Sequence of chain 1.F:
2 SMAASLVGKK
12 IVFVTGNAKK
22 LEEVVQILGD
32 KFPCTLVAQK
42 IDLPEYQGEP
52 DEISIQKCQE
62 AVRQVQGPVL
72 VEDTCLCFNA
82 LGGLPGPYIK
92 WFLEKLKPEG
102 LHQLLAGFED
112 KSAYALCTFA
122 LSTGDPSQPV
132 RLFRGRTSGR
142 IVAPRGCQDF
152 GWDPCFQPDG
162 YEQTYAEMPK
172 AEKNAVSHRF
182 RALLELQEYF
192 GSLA

Binding-site contacts:
Ligand atom O4' contacts residue TRP153 of chain 1.F at 3.3 Å (h-bond).
Ligand atom N9 contacts residue TRP153 of chain 1.F at 3.6 Å.
Ligand atom O1A contacts residue GLU73 of chain 1.F at 3.6 Å (salt-bridge).
Ligand atom N3 contacts residue TRP153 of chain 1.F at 3.2 Å (h-bond).
Ligand atom O3G contacts residue MG1 of chain 1.U at 2.2 Å.
Ligand atom O2A contacts residue GLU46 of chain 1.F at 3.0 Å (salt-bridge).
Ligand atom O6 contacts residue ARG180 of chain 1.F at 2.8 Å (salt-bridge).
Ligand atom O6 contacts residue LYS174 of chain 1.F at 3.3 Å (salt-bridge).
Ligand atom C5 contacts residue ARG180 of chain 1.F at 3.3 Å.
Ligand atom C4 contacts residue PHE151 of chain 1.F at 3.5 Å (hydrophobic).
Ligand atom PG contacts residue MG1 of chain 1.U at 3.4 Å.
Ligand atom C2 contacts residue TRP153 of chain 1.F at 3.4 Å (hydrophobic).
Ligand atom C4 contacts residue TRP153 of chain 1.F at 3.3 Å (hydrophobic).
Ligand atom O3G contacts residue LYS58 of chain 1.F at 2.7 Å (salt-bridge).
Ligand atom O2G contacts residue THR16 of chain 1.F at 2.8 Å (h-bond).
Ligand atom N1 contacts residue ASP154 of chain 1.F at 2.9 Å (salt-bridge).
Ligand atom PA contacts residue MG1 of chain 1.U at 3.6 Å.
Ligand atom C2 contacts residue ASP154 of chain 1.F at 3.4 Å.
Ligand atom O1B contacts residue LYS91 of chain 1.F at 3.5 Å.
Ligand atom O3A contacts residue LYS21 of chain 1.F at 2.8 Å (salt-bridge).
Ligand atom O3' contacts residue LYS91 of chain 1.F at 3.7 Å.
Ligand atom PA contacts residue LYS21 of chain 1.F at 3.4 Å.
Ligand atom C5 contacts residue PHE151 of chain 1.F at 3.5 Å (hydrophobic).
Ligand atom O2G contacts residue LYS21 of chain 1.F at 2.8 Å (salt-bridge).
Ligand atom N1 contacts residue LYS174 of chain 1.F at 3.6 Å (salt-bridge).
Ligand atom O6 contacts residue HIS179 of chain 1.F at 3.0 Å (h-bond).
Ligand atom O1A contacts residue THR75 of chain 1.F at 3.0 Å (h-bond).
Ligand atom O3A contacts residue MG1 of chain 1.U at 3.6 Å.
Ligand atom C2 contacts residue PHE151 of chain 1.F at 3.2 Å (hydrophobic).
Ligand atom O3' contacts residue LEU94 of chain 1.F at 3.6 Å.
Ligand atom O2A contacts residue MG1 of chain 1.U at 2.7 Å.
Ligand atom O1G contacts residue THR16 of chain 1.F at 3.5 Å.
Ligand atom O1G contacts residue GLY17 of chain 1.F at 2.7 Å (h-bond).
Ligand atom PB contacts residue MG1 of chain 1.U at 3.4 Å.
Ligand atom N7 contacts residue PHE151 of chain 1.F at 3.6 Å.
Ligand atom O1B contacts residue MG1 of chain 1.U at 2.4 Å.
Ligand atom O1A contacts residue LYS21 of chain 1.F at 2.8 Å (salt-bridge).
Ligand atom N7 contacts residue ARG180 of chain 1.F at 2.8 Å (salt-bridge).
Ligand atom O3B contacts residue ASN18 of chain 1.F at 3.5 Å (h-bond).
Ligand atom C6 contacts residue ARG180 of chain 1.F at 3.4 Å.

A small-molecule ligand and the protein it binds are described below.
Small molecule (SMILES): O=P(O)(O)O[P](=O)(O)O[P](=O)(O)OC[C@H]1O[C@@H](n2cnc3c(O)ncnc32)[C@H](O)[C@@H]1O